Binding-site contacts:
Ligand atom OAT contacts residue LEU97 of chain 1.E at 3.7 Å.
Ligand atom CAJ contacts residue PHE100 of chain 1.E at 3.7 Å (hydrophobic).
Ligand atom CBB contacts residue THR96 of chain 1.E at 3.8 Å.
Ligand atom CAD contacts residue GLY101 of chain 1.E at 3.9 Å.
Ligand atom CAN contacts residue PHE84 of chain 1.E at 3.8 Å (hydrophobic).
Ligand atom CAK contacts residue LEU65 of chain 1.E at 3.5 Å (hydrophobic).
Ligand atom CAE contacts residue ILE124 of chain 1.E at 3.7 Å (hydrophobic).
Ligand atom CAI contacts residue MET61 of chain 1.E at 3.6 Å (hydrophobic).
Ligand atom CAH contacts residue MET80 of chain 1.E at 3.9 Å (hydrophobic).
Ligand atom CAE contacts residue GLY101 of chain 1.E at 3.6 Å.
Ligand atom CAD contacts residue ILE124 of chain 1.E at 3.9 Å (hydrophobic).
Ligand atom CAU contacts residue ARG93 of chain 1.E at 3.5 Å.
Ligand atom CAZ contacts residue PHE100 of chain 1.E at 3.6 Å (hydrophobic).
Ligand atom OAA contacts residue VAL83 of chain 1.E at 3.6 Å (h-bond).
Ligand atom CBA contacts residue MET80 of chain 1.E at 3.8 Å (hydrophobic).
Ligand atom CAI contacts residue PHE58 of chain 1.E at 3.9 Å (hydrophobic).
Ligand atom CAV contacts residue MET80 of chain 1.E at 3.7 Å (hydrophobic).
Ligand atom OAC contacts residue ARG93 of chain 1.E at 3.0 Å (salt-bridge).
Ligand atom CAG contacts residue PHE58 of chain 1.E at 3.9 Å (hydrophobic).
Ligand atom CAP contacts residue VAL83 of chain 1.E at 3.9 Å (hydrophobic).
Ligand atom CAX contacts residue MET61 of chain 1.E at 3.9 Å (hydrophobic).
Ligand atom CAL contacts residue PHE100 of chain 1.E at 3.7 Å (hydrophobic).
Ligand atom CAD contacts residue PHE100 of chain 1.E at 3.8 Å (hydrophobic).
Ligand atom OAB contacts residue ALA57 of chain 1.E at 3.6 Å.
Ligand atom CAY contacts residue VAL83 of chain 1.E at 3.8 Å (hydrophobic).
Ligand atom OAT contacts residue MET80 of chain 1.E at 4.0 Å.
Ligand atom CAE contacts residue LEU97 of chain 1.E at 3.4 Å (hydrophobic).
Ligand atom CAG contacts residue MET61 of chain 1.E at 3.7 Å (hydrophobic).
Ligand atom CAM contacts residue PHE100 of chain 1.E at 3.8 Å (hydrophobic).
Ligand atom CAG contacts residue PHE100 of chain 1.E at 3.4 Å (hydrophobic).
Ligand atom OAA contacts residue ARG93 of chain 1.E at 2.6 Å (salt-bridge).
Ligand atom CAE contacts residue PHE100 of chain 1.E at 3.8 Å (hydrophobic).
Ligand atom CAQ contacts residue LEU97 of chain 1.E at 3.8 Å (hydrophobic).
Ligand atom CAY contacts residue THR96 of chain 1.E at 3.9 Å.
Ligand atom CBA contacts residue PHE100 of chain 1.E at 3.6 Å (hydrophobic).
Ligand atom OAA contacts residue PHE84 of chain 1.E at 3.9 Å.
Ligand atom CAF contacts residue LEU65 of chain 1.E at 3.9 Å (hydrophobic).
Ligand atom CAL contacts residue LEU97 of chain 1.E at 3.6 Å (hydrophobic).
Ligand atom CAN contacts residue LEU97 of chain 1.E at 3.9 Å (hydrophobic).
Ligand atom CAW contacts residue THR96 of chain 1.E at 3.7 Å.

Sequence of chain 1.E:
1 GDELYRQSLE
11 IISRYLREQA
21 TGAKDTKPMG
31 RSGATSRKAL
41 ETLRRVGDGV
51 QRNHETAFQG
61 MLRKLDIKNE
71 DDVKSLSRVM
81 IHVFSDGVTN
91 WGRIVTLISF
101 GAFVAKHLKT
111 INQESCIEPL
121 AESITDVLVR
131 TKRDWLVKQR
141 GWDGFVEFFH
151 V

A small-molecule ligand and the protein it binds are described below.
Small molecule (SMILES): O=C(O)c1c(CCCOc2cccc3ccccc23)c2cccc3c2n1CCCS3=O